Sequence of chain 1.B:
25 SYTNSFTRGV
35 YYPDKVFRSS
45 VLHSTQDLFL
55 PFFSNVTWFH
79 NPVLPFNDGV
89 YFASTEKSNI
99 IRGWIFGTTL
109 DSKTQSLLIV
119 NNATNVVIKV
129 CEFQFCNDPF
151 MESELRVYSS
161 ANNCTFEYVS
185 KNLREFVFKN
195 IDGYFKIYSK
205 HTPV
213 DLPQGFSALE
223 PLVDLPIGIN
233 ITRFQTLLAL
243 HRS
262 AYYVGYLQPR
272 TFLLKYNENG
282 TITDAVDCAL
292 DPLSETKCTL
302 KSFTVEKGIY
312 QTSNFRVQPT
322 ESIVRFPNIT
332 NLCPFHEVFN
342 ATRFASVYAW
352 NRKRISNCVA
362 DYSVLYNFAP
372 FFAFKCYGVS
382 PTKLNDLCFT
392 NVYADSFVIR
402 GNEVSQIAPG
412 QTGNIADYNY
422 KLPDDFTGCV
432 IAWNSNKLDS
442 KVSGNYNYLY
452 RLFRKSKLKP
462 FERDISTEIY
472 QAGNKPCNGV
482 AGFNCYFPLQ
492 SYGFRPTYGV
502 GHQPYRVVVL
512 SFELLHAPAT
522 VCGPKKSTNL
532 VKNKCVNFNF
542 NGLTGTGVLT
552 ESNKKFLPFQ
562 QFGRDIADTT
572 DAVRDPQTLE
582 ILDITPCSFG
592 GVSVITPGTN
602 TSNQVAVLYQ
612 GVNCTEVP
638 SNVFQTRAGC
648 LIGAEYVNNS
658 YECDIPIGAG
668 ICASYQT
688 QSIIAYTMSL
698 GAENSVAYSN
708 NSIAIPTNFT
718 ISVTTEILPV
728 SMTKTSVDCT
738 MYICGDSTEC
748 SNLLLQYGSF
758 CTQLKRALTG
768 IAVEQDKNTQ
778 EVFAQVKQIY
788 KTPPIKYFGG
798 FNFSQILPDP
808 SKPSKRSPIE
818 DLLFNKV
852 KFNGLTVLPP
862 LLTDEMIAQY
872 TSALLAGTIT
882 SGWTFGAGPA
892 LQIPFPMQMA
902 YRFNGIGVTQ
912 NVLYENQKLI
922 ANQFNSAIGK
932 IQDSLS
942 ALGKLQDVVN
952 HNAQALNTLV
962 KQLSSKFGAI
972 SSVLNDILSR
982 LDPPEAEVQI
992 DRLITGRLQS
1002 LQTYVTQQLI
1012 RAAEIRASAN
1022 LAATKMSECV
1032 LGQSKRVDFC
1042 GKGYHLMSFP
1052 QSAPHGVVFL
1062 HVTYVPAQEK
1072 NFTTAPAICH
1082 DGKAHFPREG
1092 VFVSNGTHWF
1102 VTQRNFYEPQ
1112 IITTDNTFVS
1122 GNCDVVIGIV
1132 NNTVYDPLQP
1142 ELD

Binding-site contacts:
Ligand atom O5 contacts residue ASN1132 of chain 1.B at 2.4 Å (h-bond).
Ligand atom C4 contacts residue ASN1132 of chain 1.B at 4.2 Å.
Ligand atom C5 contacts residue ASN1132 of chain 1.B at 3.6 Å.
Ligand atom O7 contacts residue ASN1132 of chain 1.B at 3.9 Å.
Ligand atom C3 contacts residue ASN1132 of chain 1.B at 3.8 Å.
Ligand atom C7 contacts residue ASN1132 of chain 1.B at 3.6 Å.
Ligand atom C2 contacts residue ASN1132 of chain 1.B at 2.4 Å.
Ligand atom N2 contacts residue ASN1132 of chain 1.B at 2.9 Å (h-bond).
Ligand atom C1 contacts residue ASN1132 of chain 1.B at 1.4 Å.

A protein and the small-molecule ligand that binds it are described below.
Small molecule (SMILES): CC(=O)N[C@H]1[C@H](O[C@H]2[C@H](O)[C@@H](NC(C)=O)CO[C@@H]2CO)O[C@H](CO)[C@@H](O)[C@@H]1O